This small molecule binds to this protein.
Small molecule (SMILES): O=C(OP(=O)(O)O)[C@@H](O)COP(=O)(O)O

Sequence of chain 1.B:
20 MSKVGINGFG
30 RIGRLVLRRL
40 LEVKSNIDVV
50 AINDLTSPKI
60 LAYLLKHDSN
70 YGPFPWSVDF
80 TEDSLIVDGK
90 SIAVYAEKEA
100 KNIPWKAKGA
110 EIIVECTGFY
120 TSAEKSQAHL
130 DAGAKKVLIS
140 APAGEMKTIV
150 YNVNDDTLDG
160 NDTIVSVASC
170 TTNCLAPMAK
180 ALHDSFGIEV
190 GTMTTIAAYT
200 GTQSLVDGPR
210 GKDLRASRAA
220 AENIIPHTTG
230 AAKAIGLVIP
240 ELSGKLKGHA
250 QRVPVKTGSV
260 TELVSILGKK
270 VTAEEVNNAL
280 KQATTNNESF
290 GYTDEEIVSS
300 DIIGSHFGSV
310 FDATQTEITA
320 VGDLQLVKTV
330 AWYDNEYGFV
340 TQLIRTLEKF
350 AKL

Binding-site contacts:
Ligand atom O3P contacts residue SER168 of chain 1.B at 4.5 Å.
Ligand atom P2 contacts residue ARG251 of chain 1.B at 3.9 Å.
Ligand atom C2 contacts residue ARG251 of chain 1.B at 4.0 Å.
Ligand atom O5P contacts residue ARG251 of chain 1.B at 2.8 Å (salt-bridge).
Ligand atom O7P contacts residue THR201 of chain 1.B at 4.0 Å.
Ligand atom O2 contacts residue THR227 of chain 1.B at 3.5 Å (h-bond).
Ligand atom O3P contacts residue PRO141 of chain 1.B at 3.9 Å.
Ligand atom O1P contacts residue SER168 of chain 1.B at 3.8 Å.
Ligand atom P1 contacts residue PRO141 of chain 1.B at 4.2 Å.
Ligand atom O1 contacts residue ARG251 of chain 1.B at 3.4 Å (salt-bridge).
Ligand atom P2 contacts residue THR201 of chain 1.B at 4.0 Å.
Ligand atom O5P contacts residue HIS226 of chain 1.B at 4.0 Å.
Ligand atom P2 contacts residue NAD1 of chain 1.M at 3.4 Å.
Ligand atom O6P contacts residue NAD1 of chain 1.M at 2.4 Å (h-bond).
Ligand atom O3P contacts residue ALA230 of chain 1.B at 4.5 Å.
Ligand atom O5P contacts residue THR199 of chain 1.B at 3.4 Å (h-bond).
Ligand atom P2 contacts residue THR199 of chain 1.B at 3.7 Å.
Ligand atom O6P contacts residue THR201 of chain 1.B at 3.6 Å.
Ligand atom O4P contacts residue THR227 of chain 1.B at 3.8 Å.
Ligand atom O7P contacts residue THR199 of chain 1.B at 3.0 Å (h-bond).
Ligand atom O2P contacts residue PRO141 of chain 1.B at 3.6 Å.
Ligand atom C3 contacts residue HIS226 of chain 1.B at 3.3 Å.
Ligand atom O3P contacts residue THR228 of chain 1.B at 3.6 Å.
Ligand atom O2 contacts residue ARG251 of chain 1.B at 4.2 Å.
Ligand atom P1 contacts residue GLY229 of chain 1.B at 4.4 Å.
Ligand atom C3 contacts residue THR201 of chain 1.B at 3.4 Å.
Ligand atom O4P contacts residue GLY229 of chain 1.B at 4.4 Å.
Ligand atom O7P contacts residue NAD1 of chain 1.M at 3.6 Å.
Ligand atom C3 contacts residue ARG251 of chain 1.B at 3.4 Å.
Ligand atom O8P contacts residue NAD1 of chain 1.M at 3.6 Å (h-bond).
Ligand atom O4P contacts residue THR228 of chain 1.B at 4.0 Å.
Ligand atom O3P contacts residue GLY229 of chain 1.B at 3.1 Å (h-bond).
Ligand atom O7P contacts residue ARG251 of chain 1.B at 4.5 Å.
Ligand atom O5P contacts residue THR201 of chain 1.B at 3.2 Å (h-bond).
Ligand atom O8P contacts residue ARG251 of chain 1.B at 3.8 Å.
Ligand atom O2 contacts residue HIS226 of chain 1.B at 2.8 Å.
Ligand atom C2 contacts residue HIS226 of chain 1.B at 3.6 Å.
Ligand atom C1 contacts residue ARG251 of chain 1.B at 4.1 Å.